Sequence of chain 1.B:
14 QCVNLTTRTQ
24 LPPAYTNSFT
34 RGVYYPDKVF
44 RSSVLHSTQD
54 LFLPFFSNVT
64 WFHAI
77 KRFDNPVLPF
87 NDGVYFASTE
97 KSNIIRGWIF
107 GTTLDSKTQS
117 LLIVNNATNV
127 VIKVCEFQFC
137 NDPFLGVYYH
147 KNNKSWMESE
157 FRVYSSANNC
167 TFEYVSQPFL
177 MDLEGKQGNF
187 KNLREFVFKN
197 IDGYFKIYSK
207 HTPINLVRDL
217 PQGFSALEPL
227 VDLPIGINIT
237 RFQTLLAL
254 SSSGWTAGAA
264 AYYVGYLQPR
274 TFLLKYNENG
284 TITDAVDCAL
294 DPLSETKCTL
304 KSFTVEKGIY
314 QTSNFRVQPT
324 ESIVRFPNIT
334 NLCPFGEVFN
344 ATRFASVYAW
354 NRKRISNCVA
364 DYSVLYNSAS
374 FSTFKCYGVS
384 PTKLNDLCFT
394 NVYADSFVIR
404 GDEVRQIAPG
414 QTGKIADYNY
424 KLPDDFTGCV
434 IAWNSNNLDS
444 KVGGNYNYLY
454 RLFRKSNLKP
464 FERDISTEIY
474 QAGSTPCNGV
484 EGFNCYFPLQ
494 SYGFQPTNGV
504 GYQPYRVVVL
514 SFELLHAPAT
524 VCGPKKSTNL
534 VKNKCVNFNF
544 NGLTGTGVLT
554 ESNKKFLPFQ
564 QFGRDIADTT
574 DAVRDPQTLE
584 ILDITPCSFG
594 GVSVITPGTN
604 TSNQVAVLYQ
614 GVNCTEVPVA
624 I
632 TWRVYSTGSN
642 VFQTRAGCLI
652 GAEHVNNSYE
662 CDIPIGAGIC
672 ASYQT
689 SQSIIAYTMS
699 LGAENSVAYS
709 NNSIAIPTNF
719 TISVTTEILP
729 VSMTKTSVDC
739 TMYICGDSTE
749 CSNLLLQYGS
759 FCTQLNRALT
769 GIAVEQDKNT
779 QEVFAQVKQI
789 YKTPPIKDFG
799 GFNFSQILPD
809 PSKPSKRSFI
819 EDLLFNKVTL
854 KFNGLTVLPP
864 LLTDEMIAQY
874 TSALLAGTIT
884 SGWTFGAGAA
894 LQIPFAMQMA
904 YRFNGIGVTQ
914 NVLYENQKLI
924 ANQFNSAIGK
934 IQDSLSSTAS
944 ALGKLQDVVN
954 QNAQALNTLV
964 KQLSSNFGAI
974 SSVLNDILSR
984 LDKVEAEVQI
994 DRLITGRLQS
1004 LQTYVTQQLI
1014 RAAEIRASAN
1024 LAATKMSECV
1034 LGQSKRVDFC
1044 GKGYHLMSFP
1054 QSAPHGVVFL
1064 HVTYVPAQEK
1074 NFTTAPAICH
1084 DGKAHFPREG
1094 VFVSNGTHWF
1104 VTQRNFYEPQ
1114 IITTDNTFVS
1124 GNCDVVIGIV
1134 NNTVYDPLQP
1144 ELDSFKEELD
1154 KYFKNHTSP

Binding-site contacts:
Ligand atom C1 contacts residue GLU281 of chain 1.B at 3.6 Å.
Ligand atom C8 contacts residue GLU281 of chain 1.B at 3.5 Å.
Ligand atom C7 contacts residue GLU281 of chain 1.B at 3.2 Å.
Ligand atom N2 contacts residue GLU281 of chain 1.B at 2.8 Å (salt-bridge).
Ligand atom C2 contacts residue ASN282 of chain 1.B at 2.5 Å.
Ligand atom O7 contacts residue GLU281 of chain 1.B at 3.9 Å.
Ligand atom C4 contacts residue ASN282 of chain 1.B at 4.2 Å.
Ligand atom C7 contacts residue ASN282 of chain 1.B at 3.2 Å.
Ligand atom C8 contacts residue ASN280 of chain 1.B at 4.0 Å.
Ligand atom C3 contacts residue ASN282 of chain 1.B at 3.8 Å.
Ligand atom C7 contacts residue ASN280 of chain 1.B at 3.9 Å.
Ligand atom C5 contacts residue ASN282 of chain 1.B at 3.7 Å.
Ligand atom C2 contacts residue GLU281 of chain 1.B at 3.7 Å.
Ligand atom C1 contacts residue ASN282 of chain 1.B at 1.4 Å.
Ligand atom C3 contacts residue GLU281 of chain 1.B at 4.5 Å.
Ligand atom O7 contacts residue ASN280 of chain 1.B at 3.2 Å (h-bond).
Ligand atom O5 contacts residue ASN282 of chain 1.B at 2.4 Å (h-bond).
Ligand atom O7 contacts residue ASN282 of chain 1.B at 2.9 Å (h-bond).
Ligand atom N2 contacts residue ASN282 of chain 1.B at 2.8 Å (h-bond).

The small molecule below binds the protein below.
Small molecule (SMILES): CC(=O)N[C@H]1[C@H](O[C@H]2[C@H](O)[C@@H](NC(C)=O)CO[C@@H]2CO)O[C@H](CO)[C@@H](O)[C@@H]1O